Sequence of chain 1.A:
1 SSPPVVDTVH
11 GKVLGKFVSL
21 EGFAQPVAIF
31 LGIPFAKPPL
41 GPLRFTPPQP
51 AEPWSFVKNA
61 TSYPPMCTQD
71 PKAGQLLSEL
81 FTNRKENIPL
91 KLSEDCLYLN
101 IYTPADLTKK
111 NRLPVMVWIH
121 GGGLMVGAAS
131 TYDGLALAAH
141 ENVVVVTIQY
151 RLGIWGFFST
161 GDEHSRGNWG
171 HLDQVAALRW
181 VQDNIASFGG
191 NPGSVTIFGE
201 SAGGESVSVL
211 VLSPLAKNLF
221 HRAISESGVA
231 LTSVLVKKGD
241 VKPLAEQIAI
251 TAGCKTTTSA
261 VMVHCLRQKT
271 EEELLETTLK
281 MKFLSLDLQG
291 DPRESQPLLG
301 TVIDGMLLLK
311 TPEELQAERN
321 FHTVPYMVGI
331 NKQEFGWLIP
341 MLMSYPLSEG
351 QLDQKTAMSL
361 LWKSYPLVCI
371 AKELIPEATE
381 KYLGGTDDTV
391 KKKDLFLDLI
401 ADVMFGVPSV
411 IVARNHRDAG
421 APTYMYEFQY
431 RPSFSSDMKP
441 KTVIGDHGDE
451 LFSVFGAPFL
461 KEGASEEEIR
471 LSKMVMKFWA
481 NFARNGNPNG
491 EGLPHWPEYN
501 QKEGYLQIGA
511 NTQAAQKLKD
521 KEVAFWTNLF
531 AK

Sequence of chain 1.B:
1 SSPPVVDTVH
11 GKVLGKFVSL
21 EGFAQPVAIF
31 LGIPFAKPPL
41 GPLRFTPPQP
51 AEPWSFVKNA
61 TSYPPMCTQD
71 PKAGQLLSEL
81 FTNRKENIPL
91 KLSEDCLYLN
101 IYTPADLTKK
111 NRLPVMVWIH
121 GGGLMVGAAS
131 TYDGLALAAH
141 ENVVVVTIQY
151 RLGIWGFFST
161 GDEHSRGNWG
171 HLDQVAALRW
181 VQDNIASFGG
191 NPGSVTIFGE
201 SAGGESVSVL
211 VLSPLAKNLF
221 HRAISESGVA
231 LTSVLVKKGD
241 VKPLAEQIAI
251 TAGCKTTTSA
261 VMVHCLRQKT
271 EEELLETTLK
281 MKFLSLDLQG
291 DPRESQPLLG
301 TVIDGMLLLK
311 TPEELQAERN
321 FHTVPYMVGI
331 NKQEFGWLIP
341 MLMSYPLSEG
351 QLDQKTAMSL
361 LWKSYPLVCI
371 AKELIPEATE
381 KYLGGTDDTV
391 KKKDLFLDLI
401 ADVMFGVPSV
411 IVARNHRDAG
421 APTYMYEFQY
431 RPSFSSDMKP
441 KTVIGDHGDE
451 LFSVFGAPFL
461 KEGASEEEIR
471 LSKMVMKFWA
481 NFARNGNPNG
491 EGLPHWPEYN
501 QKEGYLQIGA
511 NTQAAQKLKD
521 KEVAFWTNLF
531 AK

The small molecule below binds the protein below.
Small molecule (SMILES): CC(=O)N[C@@H]1[C@@H](O)[C@H](O)[C@@H](CO)O[C@H]1O

Binding-site contacts:
Ligand atom C8 contacts residue ASP240 of chain 1.B at 4.2 Å.
Ligand atom C1 contacts residue ASN59 of chain 1.A at 1.4 Å.
Ligand atom C2 contacts residue ASN59 of chain 1.A at 2.5 Å.
Ligand atom C5 contacts residue ASN59 of chain 1.A at 3.7 Å.
Ligand atom N2 contacts residue ASN59 of chain 1.A at 2.8 Å (h-bond).
Ligand atom O7 contacts residue ASN59 of chain 1.A at 4.5 Å.
Ligand atom C3 contacts residue ASN59 of chain 1.A at 3.8 Å.
Ligand atom O5 contacts residue ASN59 of chain 1.A at 2.4 Å (h-bond).
Ligand atom C4 contacts residue ASN59 of chain 1.A at 4.3 Å.
Ligand atom O7 contacts residue ASP240 of chain 1.B at 4.2 Å.
Ligand atom O6 contacts residue PRO3 of chain 1.A at 3.8 Å.
Ligand atom C7 contacts residue ASN59 of chain 1.A at 4.0 Å.
Ligand atom O5 contacts residue LEU14 of chain 1.A at 4.5 Å.